Binding-site contacts:
Ligand atom O7 contacts residue PRO403 of chain 1.A at 4.3 Å.
Ligand atom N2 contacts residue ASN384 of chain 1.A at 3.6 Å.
Ligand atom C5 contacts residue ASN384 of chain 1.A at 4.4 Å.
Ligand atom O7 contacts residue ASN384 of chain 1.A at 2.5 Å (h-bond).
Ligand atom C2 contacts residue SER386 of chain 1.A at 4.3 Å.
Ligand atom C7 contacts residue ASN384 of chain 1.A at 3.3 Å.
Ligand atom C1 contacts residue ASN384 of chain 1.A at 3.2 Å.
Ligand atom O5 contacts residue SER386 of chain 1.A at 4.1 Å.
Ligand atom O5 contacts residue ASN384 of chain 1.A at 3.0 Å (h-bond).
Ligand atom O3 contacts residue SER386 of chain 1.A at 4.2 Å.
Ligand atom C8 contacts residue PRO403 of chain 1.A at 4.4 Å (hydrophobic).
Ligand atom C2 contacts residue ASN384 of chain 1.A at 3.3 Å.

A small-molecule ligand and the protein it binds are described below.
Small molecule (SMILES): CC(=O)N[C@H]1[C@H](O[C@H]2[C@H](O)[C@@H](NC(C)=O)CO[C@@H]2CO)O[C@H](CO)[C@@H](O[C@@H]2O[C@H](CO)[C@@H](O)[C@H](O[C@H]3O[C@H](CO)[C@@H](O)[C@H](O)[C@@H]3O[C@H]3O[C@H](CO)[C@@H](O)[C@H](O)[C@@H]3O)[C@@H]2O)[C@@H]1O

Sequence of chain 1.A:
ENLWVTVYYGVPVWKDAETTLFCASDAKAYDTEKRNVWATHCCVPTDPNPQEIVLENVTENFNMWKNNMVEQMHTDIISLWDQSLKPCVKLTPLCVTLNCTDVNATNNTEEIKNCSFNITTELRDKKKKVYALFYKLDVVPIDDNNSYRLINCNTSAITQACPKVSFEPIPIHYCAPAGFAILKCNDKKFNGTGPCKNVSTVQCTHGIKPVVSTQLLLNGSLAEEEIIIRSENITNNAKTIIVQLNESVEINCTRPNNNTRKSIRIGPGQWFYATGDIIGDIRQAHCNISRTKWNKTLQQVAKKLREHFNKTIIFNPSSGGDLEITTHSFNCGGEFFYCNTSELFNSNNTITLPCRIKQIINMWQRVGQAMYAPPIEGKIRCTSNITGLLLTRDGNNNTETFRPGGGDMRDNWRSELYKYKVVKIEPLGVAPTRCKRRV